Sequence of chain 1.A:
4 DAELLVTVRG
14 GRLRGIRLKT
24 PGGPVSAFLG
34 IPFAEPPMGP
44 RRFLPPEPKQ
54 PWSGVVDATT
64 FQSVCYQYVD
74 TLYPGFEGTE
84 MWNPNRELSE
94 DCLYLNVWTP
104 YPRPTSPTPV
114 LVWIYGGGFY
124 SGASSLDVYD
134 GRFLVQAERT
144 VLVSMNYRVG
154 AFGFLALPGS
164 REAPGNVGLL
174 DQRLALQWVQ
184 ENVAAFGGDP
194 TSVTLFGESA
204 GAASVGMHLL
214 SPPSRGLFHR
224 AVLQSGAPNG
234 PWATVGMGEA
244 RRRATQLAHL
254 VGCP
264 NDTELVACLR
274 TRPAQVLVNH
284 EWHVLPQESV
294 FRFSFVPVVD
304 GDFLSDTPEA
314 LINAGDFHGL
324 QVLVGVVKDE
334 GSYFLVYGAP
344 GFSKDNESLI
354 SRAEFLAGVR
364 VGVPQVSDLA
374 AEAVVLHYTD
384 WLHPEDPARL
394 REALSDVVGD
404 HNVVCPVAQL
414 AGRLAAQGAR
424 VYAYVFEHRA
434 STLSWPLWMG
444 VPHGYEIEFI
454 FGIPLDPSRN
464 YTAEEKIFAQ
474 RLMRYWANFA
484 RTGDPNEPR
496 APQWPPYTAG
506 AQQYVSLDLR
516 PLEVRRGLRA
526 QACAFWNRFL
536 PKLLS

The small molecule below binds the protein below.
Small molecule (SMILES): CCOP(=O)(O)O

Binding-site contacts:
Ligand atom O2 contacts residue PHE296 of chain 1.A at 3.5 Å.
Ligand atom O3 contacts residue SER202 of chain 1.A at 2.6 Å (h-bond).
Ligand atom C11 contacts residue SER202 of chain 1.A at 3.3 Å.
Ligand atom C12 contacts residue PHE294 of chain 1.A at 4.2 Å (hydrophobic).
Ligand atom P contacts residue ALA203 of chain 1.A at 3.6 Å.
Ligand atom P contacts residue GLY120 of chain 1.A at 4.0 Å.
Ligand atom C12 contacts residue TRP235 of chain 1.A at 3.4 Å (hydrophobic).
Ligand atom O2 contacts residue TRP235 of chain 1.A at 4.4 Å.
Ligand atom O4 contacts residue ALA203 of chain 1.A at 3.0 Å (h-bond).
Ligand atom C11 contacts residue PHE337 of chain 1.A at 3.6 Å (hydrophobic).
Ligand atom O4 contacts residue GLY121 of chain 1.A at 2.6 Å (h-bond).
Ligand atom C11 contacts residue PHE296 of chain 1.A at 3.5 Å (hydrophobic).
Ligand atom O2 contacts residue GLY121 of chain 1.A at 3.8 Å.
Ligand atom P contacts residue SER202 of chain 1.A at 1.6 Å.
Ligand atom O2 contacts residue SER202 of chain 1.A at 2.7 Å (h-bond).
Ligand atom C12 contacts residue PHE296 of chain 1.A at 3.8 Å (hydrophobic).
Ligand atom O3 contacts residue GLY121 of chain 1.A at 4.4 Å.
Ligand atom O4 contacts residue GLY120 of chain 1.A at 2.7 Å (h-bond).
Ligand atom O4 contacts residue GLY119 of chain 1.A at 3.7 Å.
Ligand atom P contacts residue HIS446 of chain 1.A at 3.5 Å.
Ligand atom O2 contacts residue ALA203 of chain 1.A at 4.4 Å.
Ligand atom O3 contacts residue GLY120 of chain 1.A at 4.3 Å.
Ligand atom C11 contacts residue HIS446 of chain 1.A at 4.3 Å.
Ligand atom O3 contacts residue HIS446 of chain 1.A at 2.9 Å (h-bond).
Ligand atom C12 contacts residue PHE337 of chain 1.A at 4.2 Å (hydrophobic).
Ligand atom P contacts residue GLY121 of chain 1.A at 3.8 Å.
Ligand atom C12 contacts residue SER202 of chain 1.A at 3.9 Å.
Ligand atom O4 contacts residue SER202 of chain 1.A at 2.6 Å (h-bond).